Sequence of chain 1.C:
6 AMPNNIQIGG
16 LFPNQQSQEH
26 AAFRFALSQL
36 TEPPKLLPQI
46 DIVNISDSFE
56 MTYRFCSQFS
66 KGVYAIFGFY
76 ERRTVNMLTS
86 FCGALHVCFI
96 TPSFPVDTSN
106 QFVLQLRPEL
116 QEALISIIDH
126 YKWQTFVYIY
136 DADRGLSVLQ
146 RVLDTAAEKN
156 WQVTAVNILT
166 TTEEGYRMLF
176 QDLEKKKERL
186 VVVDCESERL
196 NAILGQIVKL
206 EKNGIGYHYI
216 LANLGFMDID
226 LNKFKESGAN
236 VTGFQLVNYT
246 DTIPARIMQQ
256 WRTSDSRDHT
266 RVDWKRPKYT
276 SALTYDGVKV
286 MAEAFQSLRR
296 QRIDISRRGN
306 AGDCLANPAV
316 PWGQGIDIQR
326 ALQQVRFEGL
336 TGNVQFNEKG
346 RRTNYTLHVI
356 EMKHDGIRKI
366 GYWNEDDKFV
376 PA

A small-molecule ligand and the protein it binds are described below.
Small molecule (SMILES): CC(=O)N[C@H]1[C@H](O[C@H]2[C@H](O)[C@@H](NC(C)=O)CO[C@@H]2CO)O[C@H](CO)[C@@H](O[C@@H]2O[C@H](CO)[C@@H](O)[C@H](O)[C@@H]2O)[C@@H]1O

Binding-site contacts:
Ligand atom C5 contacts residue ASN49 of chain 1.A at 3.6 Å.
Ligand atom C7 contacts residue ARG78 of chain 1.A at 3.8 Å.
Ligand atom C3 contacts residue ASN49 of chain 1.A at 3.8 Å.
Ligand atom C1 contacts residue SER51 of chain 1.A at 4.2 Å.
Ligand atom C6 contacts residue ASP52 of chain 1.A at 4.0 Å.
Ligand atom O7 contacts residue THR103 of chain 1.C at 3.1 Å.
Ligand atom C6 contacts residue SER51 of chain 1.A at 3.7 Å.
Ligand atom C8 contacts residue THR103 of chain 1.C at 3.8 Å.
Ligand atom O7 contacts residue ASN49 of chain 1.A at 3.7 Å.
Ligand atom C2 contacts residue ASN49 of chain 1.A at 2.5 Å.
Ligand atom C5 contacts residue ASP52 of chain 1.A at 4.5 Å.
Ligand atom C4 contacts residue ASN49 of chain 1.A at 4.3 Å.
Ligand atom O6 contacts residue ASP52 of chain 1.A at 2.8 Å (salt-bridge).
Ligand atom N2 contacts residue ASN49 of chain 1.A at 3.0 Å (h-bond).
Ligand atom O4 contacts residue ARG78 of chain 1.A at 3.7 Å.
Ligand atom C1 contacts residue ASN49 of chain 1.A at 1.4 Å.
Ligand atom C4 contacts residue ARG78 of chain 1.A at 4.4 Å.
Ligand atom C8 contacts residue ARG78 of chain 1.A at 2.8 Å.
Ligand atom O5 contacts residue ASN49 of chain 1.A at 2.3 Å (h-bond).
Ligand atom C7 contacts residue ASN49 of chain 1.A at 3.6 Å.
Ligand atom O5 contacts residue SER51 of chain 1.A at 4.2 Å.
Ligand atom C5 contacts residue ARG78 of chain 1.A at 3.7 Å.
Ligand atom C6 contacts residue ARG78 of chain 1.A at 3.6 Å.
Ligand atom O5 contacts residue ASP52 of chain 1.A at 3.5 Å.
Ligand atom C1 contacts residue ASP52 of chain 1.A at 4.3 Å.
Ligand atom O7 contacts residue ARG78 of chain 1.A at 4.3 Å.
Ligand atom C5 contacts residue SER51 of chain 1.A at 4.1 Å.
Ligand atom O6 contacts residue SER51 of chain 1.A at 4.3 Å.
Ligand atom C7 contacts residue THR103 of chain 1.C at 3.7 Å.

Sequence of chain 1.A:
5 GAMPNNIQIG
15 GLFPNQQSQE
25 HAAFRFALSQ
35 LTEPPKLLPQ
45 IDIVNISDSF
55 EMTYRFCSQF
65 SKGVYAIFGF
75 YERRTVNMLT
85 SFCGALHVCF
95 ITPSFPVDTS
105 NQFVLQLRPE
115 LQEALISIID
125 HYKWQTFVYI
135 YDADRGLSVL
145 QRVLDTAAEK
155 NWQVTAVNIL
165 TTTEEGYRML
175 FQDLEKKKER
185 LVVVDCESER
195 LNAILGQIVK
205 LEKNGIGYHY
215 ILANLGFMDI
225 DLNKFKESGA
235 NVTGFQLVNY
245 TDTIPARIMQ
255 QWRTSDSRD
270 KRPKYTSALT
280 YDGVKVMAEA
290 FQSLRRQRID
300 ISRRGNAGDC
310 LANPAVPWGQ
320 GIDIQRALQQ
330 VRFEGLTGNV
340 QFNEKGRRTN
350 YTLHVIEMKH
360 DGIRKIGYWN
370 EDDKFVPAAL